Sequence of chain 2.A:
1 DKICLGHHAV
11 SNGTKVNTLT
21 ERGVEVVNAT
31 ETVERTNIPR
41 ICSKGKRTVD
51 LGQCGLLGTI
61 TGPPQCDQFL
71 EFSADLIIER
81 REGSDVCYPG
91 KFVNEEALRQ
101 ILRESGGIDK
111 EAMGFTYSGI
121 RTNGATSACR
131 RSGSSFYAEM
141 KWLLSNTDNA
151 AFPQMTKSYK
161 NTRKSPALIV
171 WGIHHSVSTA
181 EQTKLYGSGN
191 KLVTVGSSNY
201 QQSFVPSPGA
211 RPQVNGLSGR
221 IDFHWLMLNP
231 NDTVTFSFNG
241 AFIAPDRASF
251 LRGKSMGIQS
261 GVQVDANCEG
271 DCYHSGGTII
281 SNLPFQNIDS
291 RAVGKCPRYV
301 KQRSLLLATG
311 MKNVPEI

Binding-site contacts:
Ligand atom O6 contacts residue ALA29 of chain 2.A at 3.3 Å (h-bond).
Ligand atom C6 contacts residue THR30 of chain 2.A at 3.1 Å.
Ligand atom C6 contacts residue ALA29 of chain 2.A at 3.9 Å (hydrophobic).
Ligand atom O5 contacts residue ALA29 of chain 2.A at 3.8 Å.
Ligand atom C8 contacts residue ASN28 of chain 2.A at 4.4 Å.
Ligand atom N2 contacts residue ASN28 of chain 2.A at 3.0 Å (h-bond).
Ligand atom O5 contacts residue ASN28 of chain 2.A at 2.4 Å (h-bond).
Ligand atom C7 contacts residue ASN28 of chain 2.A at 3.2 Å.
Ligand atom C1 contacts residue ASN28 of chain 2.A at 1.5 Å.
Ligand atom O7 contacts residue ASN28 of chain 2.A at 3.2 Å (h-bond).
Ligand atom C3 contacts residue ASN28 of chain 2.A at 3.9 Å.
Ligand atom C4 contacts residue ASN28 of chain 2.A at 4.3 Å.
Ligand atom C5 contacts residue ALA29 of chain 2.A at 4.3 Å (hydrophobic).
Ligand atom O5 contacts residue THR309 of chain 2.A at 4.2 Å.
Ligand atom O6 contacts residue THR30 of chain 2.A at 3.0 Å (h-bond).
Ligand atom C2 contacts residue ASN28 of chain 2.A at 2.5 Å.
Ligand atom C5 contacts residue ASN28 of chain 2.A at 3.7 Å.

This protein binds this small molecule.
Small molecule (SMILES): CC(=O)N[C@@H]1[C@@H](O)[C@H](O)[C@@H](CO)O[C@H]1O